Binding-site contacts:
Ligand atom C8 contacts residue THR161 of chain 1.E at 3.5 Å.
Ligand atom C3 contacts residue ARG201 of chain 1.E at 4.0 Å.
Ligand atom C4 contacts residue ASN159 of chain 1.E at 4.2 Å.
Ligand atom C1 contacts residue ASN159 of chain 1.E at 1.4 Å.
Ligand atom O5 contacts residue ASN159 of chain 1.E at 2.2 Å (h-bond).
Ligand atom O6 contacts residue THR161 of chain 1.E at 4.0 Å.
Ligand atom O3 contacts residue VAL236 of chain 1.E at 4.4 Å.
Ligand atom C5 contacts residue ASN159 of chain 1.E at 3.6 Å.
Ligand atom C6 contacts residue THR161 of chain 1.E at 3.6 Å.
Ligand atom O7 contacts residue ASN159 of chain 1.E at 3.9 Å.
Ligand atom O3 contacts residue ARG201 of chain 1.E at 3.1 Å (salt-bridge).
Ligand atom N2 contacts residue ASN159 of chain 1.E at 2.9 Å (h-bond).
Ligand atom C8 contacts residue VAL236 of chain 1.E at 4.5 Å (hydrophobic).
Ligand atom C2 contacts residue ASN159 of chain 1.E at 2.5 Å.
Ligand atom O2 contacts residue ARG201 of chain 1.E at 3.1 Å (salt-bridge).
Ligand atom C2 contacts residue ARG201 of chain 1.E at 3.8 Å.
Ligand atom C3 contacts residue ASN159 of chain 1.E at 3.8 Å.
Ligand atom C7 contacts residue ASN159 of chain 1.E at 3.6 Å.

Sequence of chain 1.E:
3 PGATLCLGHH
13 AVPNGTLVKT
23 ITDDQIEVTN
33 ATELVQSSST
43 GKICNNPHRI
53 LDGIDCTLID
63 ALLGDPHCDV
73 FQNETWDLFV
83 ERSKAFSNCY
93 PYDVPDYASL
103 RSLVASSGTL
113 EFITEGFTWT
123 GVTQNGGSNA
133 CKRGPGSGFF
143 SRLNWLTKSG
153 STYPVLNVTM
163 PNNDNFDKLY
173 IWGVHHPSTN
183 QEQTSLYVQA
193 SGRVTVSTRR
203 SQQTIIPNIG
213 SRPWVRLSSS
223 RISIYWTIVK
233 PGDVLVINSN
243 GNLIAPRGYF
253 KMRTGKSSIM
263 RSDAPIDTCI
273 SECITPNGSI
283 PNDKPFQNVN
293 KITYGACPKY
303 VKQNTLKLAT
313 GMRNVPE

The protein below binds the small molecule below.
Small molecule (SMILES): CC(=O)N[C@H]1[C@H](O[C@H]2[C@H](O)[C@@H](NC(C)=O)CO[C@@H]2CO)O[C@H](CO)[C@@H](O[C@@H]2O[C@H](CO[C@H]3O[C@H](CO)[C@@H](O)[C@H](O)[C@@H]3O)[C@@H](O)[C@H](O[C@H]3O[C@H](CO)[C@@H](O)[C@H](O)[C@@H]3O)[C@@H]2O)[C@@H]1O